The protein below binds the small molecule below.
Small molecule (SMILES): CC(=O)N[C@@H]1[C@@H](O)[C@H](O)[C@@H](CO)O[C@H]1O

Sequence of chain 20.B:
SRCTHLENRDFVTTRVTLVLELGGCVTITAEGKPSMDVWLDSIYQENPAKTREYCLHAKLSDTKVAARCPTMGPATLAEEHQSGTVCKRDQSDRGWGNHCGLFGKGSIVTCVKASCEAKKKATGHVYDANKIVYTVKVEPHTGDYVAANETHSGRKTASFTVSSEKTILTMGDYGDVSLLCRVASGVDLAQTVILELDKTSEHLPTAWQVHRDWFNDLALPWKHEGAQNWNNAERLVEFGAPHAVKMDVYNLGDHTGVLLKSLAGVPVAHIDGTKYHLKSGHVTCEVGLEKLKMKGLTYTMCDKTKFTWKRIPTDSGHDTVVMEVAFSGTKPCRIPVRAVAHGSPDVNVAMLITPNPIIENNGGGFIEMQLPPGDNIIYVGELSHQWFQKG

Binding-site contacts:
Ligand atom C7 contacts residue ASN154 of chain 7.B at 3.3 Å.
Ligand atom C1 contacts residue ASN154 of chain 7.B at 1.4 Å.
Ligand atom C6 contacts residue HIS104 of chain 20.B at 3.7 Å.
Ligand atom C5 contacts residue ASN154 of chain 7.B at 3.7 Å.
Ligand atom O7 contacts residue HIS104 of chain 20.B at 4.2 Å.
Ligand atom N2 contacts residue ASN154 of chain 7.B at 2.9 Å (h-bond).
Ligand atom O7 contacts residue GLU155 of chain 7.B at 3.8 Å.
Ligand atom O5 contacts residue HIS104 of chain 20.B at 3.2 Å (h-bond).
Ligand atom O7 contacts residue ASN154 of chain 7.B at 3.1 Å (h-bond).
Ligand atom C8 contacts residue ASN154 of chain 7.B at 3.8 Å.
Ligand atom O5 contacts residue ASN154 of chain 7.B at 2.4 Å (h-bond).
Ligand atom C7 contacts residue GLU155 of chain 7.B at 4.1 Å.
Ligand atom C3 contacts residue ASN154 of chain 7.B at 3.8 Å.
Ligand atom C8 contacts residue GLU155 of chain 7.B at 3.8 Å.
Ligand atom C5 contacts residue HIS104 of chain 20.B at 3.3 Å.
Ligand atom C1 contacts residue HIS104 of chain 20.B at 3.2 Å.
Ligand atom C2 contacts residue HIS104 of chain 20.B at 4.4 Å.
Ligand atom O6 contacts residue HIS104 of chain 20.B at 2.9 Å.
Ligand atom C4 contacts residue ASN154 of chain 7.B at 4.2 Å.
Ligand atom C2 contacts residue ASN154 of chain 7.B at 2.4 Å.

Sequence of chain 7.B:
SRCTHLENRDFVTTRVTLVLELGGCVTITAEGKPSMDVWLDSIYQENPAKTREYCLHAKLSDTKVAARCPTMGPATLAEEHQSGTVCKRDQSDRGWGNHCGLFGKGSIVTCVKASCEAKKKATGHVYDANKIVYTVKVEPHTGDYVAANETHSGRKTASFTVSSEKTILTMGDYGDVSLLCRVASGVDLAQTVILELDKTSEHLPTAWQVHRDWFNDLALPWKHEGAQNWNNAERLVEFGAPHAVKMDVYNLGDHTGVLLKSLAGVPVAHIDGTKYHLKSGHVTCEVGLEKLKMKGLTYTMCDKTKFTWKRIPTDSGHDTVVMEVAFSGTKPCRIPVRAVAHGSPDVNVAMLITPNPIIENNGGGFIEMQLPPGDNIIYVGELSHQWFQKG